Sequence of chain 1.A:
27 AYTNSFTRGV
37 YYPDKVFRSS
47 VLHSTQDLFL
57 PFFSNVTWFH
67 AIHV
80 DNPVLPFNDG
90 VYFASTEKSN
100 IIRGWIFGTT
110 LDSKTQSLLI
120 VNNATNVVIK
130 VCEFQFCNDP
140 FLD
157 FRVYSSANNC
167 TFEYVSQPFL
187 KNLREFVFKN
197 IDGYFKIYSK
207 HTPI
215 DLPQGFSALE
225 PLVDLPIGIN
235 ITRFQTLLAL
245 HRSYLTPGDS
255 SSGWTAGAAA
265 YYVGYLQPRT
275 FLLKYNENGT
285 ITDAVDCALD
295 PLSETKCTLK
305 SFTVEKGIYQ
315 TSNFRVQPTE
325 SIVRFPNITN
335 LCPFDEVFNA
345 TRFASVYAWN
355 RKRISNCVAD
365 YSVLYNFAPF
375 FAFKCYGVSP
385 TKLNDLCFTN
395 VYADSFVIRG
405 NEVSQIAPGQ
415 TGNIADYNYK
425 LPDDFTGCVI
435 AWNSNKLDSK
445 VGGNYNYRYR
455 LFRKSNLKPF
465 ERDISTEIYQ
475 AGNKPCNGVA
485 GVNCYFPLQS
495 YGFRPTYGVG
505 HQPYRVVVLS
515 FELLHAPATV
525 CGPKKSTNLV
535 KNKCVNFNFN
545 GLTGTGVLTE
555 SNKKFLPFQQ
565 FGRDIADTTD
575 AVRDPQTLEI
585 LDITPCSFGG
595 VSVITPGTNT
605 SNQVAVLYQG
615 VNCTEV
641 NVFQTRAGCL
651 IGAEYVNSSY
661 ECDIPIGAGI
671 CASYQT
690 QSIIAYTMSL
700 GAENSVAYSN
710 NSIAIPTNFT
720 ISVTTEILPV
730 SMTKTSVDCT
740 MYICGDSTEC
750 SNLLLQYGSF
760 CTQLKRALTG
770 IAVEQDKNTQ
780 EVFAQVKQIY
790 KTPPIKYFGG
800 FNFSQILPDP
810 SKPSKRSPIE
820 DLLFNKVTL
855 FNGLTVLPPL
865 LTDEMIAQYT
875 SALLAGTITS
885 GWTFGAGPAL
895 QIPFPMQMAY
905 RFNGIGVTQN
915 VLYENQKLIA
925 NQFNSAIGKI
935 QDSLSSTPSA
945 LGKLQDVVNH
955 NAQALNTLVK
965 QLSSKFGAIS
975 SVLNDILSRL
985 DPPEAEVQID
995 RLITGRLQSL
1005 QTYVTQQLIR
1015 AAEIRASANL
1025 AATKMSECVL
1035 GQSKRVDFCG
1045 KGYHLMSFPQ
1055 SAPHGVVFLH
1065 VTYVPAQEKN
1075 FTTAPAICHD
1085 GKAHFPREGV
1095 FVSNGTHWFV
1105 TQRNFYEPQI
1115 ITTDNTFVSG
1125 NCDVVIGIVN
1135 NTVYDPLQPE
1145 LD

The small molecule below binds the protein below.
Small molecule (SMILES): CC(=O)N[C@@H]1[C@@H](O)[C@H](O)[C@@H](CO)O[C@H]1O

Binding-site contacts:
Ligand atom C7 contacts residue ASN616 of chain 1.A at 3.2 Å.
Ligand atom C2 contacts residue ASN616 of chain 1.A at 3.2 Å.
Ligand atom C1 contacts residue ASN616 of chain 1.A at 3.2 Å.
Ligand atom N2 contacts residue ASN616 of chain 1.A at 2.6 Å (h-bond).
Ligand atom C8 contacts residue GLN644 of chain 1.A at 3.9 Å.
Ligand atom O5 contacts residue ASN616 of chain 1.A at 4.4 Å.
Ligand atom O7 contacts residue ASN616 of chain 1.A at 3.9 Å.
Ligand atom C8 contacts residue ASN616 of chain 1.A at 3.2 Å.